Binding-site contacts:
Ligand atom C6 contacts residue GLN44 of chain 1.A at 4.3 Å.
Ligand atom C2 contacts residue THR81 of chain 1.A at 4.3 Å.
Ligand atom C4 contacts residue ASN79 of chain 1.A at 4.3 Å.
Ligand atom C1 contacts residue THR81 of chain 1.A at 3.3 Å.
Ligand atom C5 contacts residue TRP77 of chain 1.A at 3.4 Å (hydrophobic).
Ligand atom O5 contacts residue GLN44 of chain 1.A at 4.3 Å.
Ligand atom C1 contacts residue TRP77 of chain 1.A at 4.3 Å (hydrophobic).
Ligand atom C4 contacts residue GLU46 of chain 1.A at 3.9 Å.
Ligand atom O7 contacts residue ASN79 of chain 1.A at 4.4 Å.
Ligand atom O4 contacts residue GLU46 of chain 1.A at 3.4 Å (salt-bridge).
Ligand atom C6 contacts residue GLU46 of chain 1.A at 3.5 Å.
Ligand atom N2 contacts residue THR81 of chain 1.A at 4.4 Å.
Ligand atom C1 contacts residue ASN79 of chain 1.A at 1.5 Å.
Ligand atom C8 contacts residue ASN79 of chain 1.A at 4.0 Å.
Ligand atom C5 contacts residue ASN79 of chain 1.A at 3.7 Å.
Ligand atom C7 contacts residue ASN79 of chain 1.A at 3.5 Å.
Ligand atom O4 contacts residue TRP77 of chain 1.A at 4.1 Å.
Ligand atom O5 contacts residue ASN79 of chain 1.A at 2.4 Å (h-bond).
Ligand atom O6 contacts residue GLU46 of chain 1.A at 3.6 Å.
Ligand atom C5 contacts residue GLU46 of chain 1.A at 4.3 Å.
Ligand atom O6 contacts residue GLN44 of chain 1.A at 3.7 Å.
Ligand atom C6 contacts residue TRP77 of chain 1.A at 3.5 Å (hydrophobic).
Ligand atom N2 contacts residue ASN79 of chain 1.A at 2.8 Å (h-bond).
Ligand atom O5 contacts residue TRP77 of chain 1.A at 3.9 Å.
Ligand atom O5 contacts residue THR81 of chain 1.A at 4.2 Å.
Ligand atom C3 contacts residue ASN79 of chain 1.A at 3.7 Å.
Ligand atom C2 contacts residue ASN79 of chain 1.A at 2.3 Å.

This protein binds this small molecule.
Small molecule (SMILES): CC(=O)N[C@@H]1[C@@H](O)[C@H](O)[C@@H](CO)O[C@H]1O

Sequence of chain 1.A:
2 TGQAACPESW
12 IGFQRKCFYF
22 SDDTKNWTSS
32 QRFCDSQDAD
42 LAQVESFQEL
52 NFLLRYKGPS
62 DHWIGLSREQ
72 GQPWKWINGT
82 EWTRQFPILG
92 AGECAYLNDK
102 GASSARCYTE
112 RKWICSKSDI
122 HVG